Binding-site contacts:
Ligand atom C3 contacts residue ASN862 of chain 1.C at 3.9 Å.
Ligand atom O6 contacts residue THR864 of chain 1.C at 4.1 Å.
Ligand atom C2 contacts residue ASN862 of chain 1.C at 2.5 Å.
Ligand atom C4 contacts residue ASN862 of chain 1.C at 4.3 Å.
Ligand atom O7 contacts residue ASN862 of chain 1.C at 3.2 Å (h-bond).
Ligand atom O6 contacts residue LEU865 of chain 1.C at 4.0 Å.
Ligand atom O5 contacts residue ASN862 of chain 1.C at 2.4 Å (h-bond).
Ligand atom N2 contacts residue ASN862 of chain 1.C at 3.0 Å (h-bond).
Ligand atom C7 contacts residue ASN862 of chain 1.C at 3.2 Å.
Ligand atom C1 contacts residue ASN862 of chain 1.C at 1.5 Å.
Ligand atom C1 contacts residue THR864 of chain 1.C at 4.2 Å.
Ligand atom O5 contacts residue THR864 of chain 1.C at 4.2 Å.
Ligand atom C8 contacts residue ASN862 of chain 1.C at 4.4 Å.
Ligand atom C5 contacts residue THR864 of chain 1.C at 4.3 Å.
Ligand atom C5 contacts residue ASN862 of chain 1.C at 3.8 Å.

Sequence of chain 1.C:
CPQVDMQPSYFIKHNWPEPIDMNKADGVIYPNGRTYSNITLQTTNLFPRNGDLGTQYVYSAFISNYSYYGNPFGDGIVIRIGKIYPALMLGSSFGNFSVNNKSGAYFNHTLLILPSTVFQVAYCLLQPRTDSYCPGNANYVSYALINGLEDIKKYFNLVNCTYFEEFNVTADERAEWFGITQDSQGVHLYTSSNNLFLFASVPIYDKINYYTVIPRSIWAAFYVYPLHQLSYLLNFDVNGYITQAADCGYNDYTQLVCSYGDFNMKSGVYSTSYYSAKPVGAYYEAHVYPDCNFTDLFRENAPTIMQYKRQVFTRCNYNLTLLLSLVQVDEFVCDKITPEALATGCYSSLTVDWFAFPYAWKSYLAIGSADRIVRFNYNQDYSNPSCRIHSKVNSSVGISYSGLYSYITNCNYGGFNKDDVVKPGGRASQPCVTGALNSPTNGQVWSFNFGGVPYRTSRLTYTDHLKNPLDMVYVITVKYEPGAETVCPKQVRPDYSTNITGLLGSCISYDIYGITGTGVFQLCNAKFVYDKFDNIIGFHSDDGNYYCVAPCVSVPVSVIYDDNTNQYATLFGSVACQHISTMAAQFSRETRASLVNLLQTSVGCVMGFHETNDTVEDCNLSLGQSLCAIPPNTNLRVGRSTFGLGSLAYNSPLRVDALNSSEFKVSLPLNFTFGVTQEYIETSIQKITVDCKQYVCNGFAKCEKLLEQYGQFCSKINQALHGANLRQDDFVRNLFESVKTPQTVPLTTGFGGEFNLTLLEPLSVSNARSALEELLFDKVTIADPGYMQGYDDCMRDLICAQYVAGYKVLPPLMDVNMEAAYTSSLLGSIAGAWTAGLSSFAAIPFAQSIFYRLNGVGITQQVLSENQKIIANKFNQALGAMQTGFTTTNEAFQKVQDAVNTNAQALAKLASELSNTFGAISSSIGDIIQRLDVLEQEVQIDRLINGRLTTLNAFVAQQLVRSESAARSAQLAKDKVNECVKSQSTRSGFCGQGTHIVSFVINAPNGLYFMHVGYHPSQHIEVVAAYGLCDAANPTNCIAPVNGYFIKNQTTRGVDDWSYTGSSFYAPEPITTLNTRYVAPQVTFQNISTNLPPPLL

This protein binds this small molecule.
Small molecule (SMILES): CC(=O)N[C@@H]1[C@@H](O)[C@H](O)[C@@H](CO)O[C@H]1O